Binding-site contacts:
Ligand atom C2 contacts residue ASN286 of chain 1.B at 2.5 Å.
Ligand atom C3 contacts residue ASN286 of chain 1.B at 3.8 Å.
Ligand atom C1 contacts residue ASN286 of chain 1.B at 1.4 Å.
Ligand atom C7 contacts residue ASN286 of chain 1.B at 3.6 Å.
Ligand atom C4 contacts residue ASN286 of chain 1.B at 4.2 Å.
Ligand atom C5 contacts residue ASN286 of chain 1.B at 3.7 Å.
Ligand atom O6 contacts residue ASN286 of chain 1.B at 4.3 Å.
Ligand atom O5 contacts residue ASN286 of chain 1.B at 2.4 Å (h-bond).
Ligand atom N2 contacts residue ASN286 of chain 1.B at 2.9 Å (h-bond).
Ligand atom O7 contacts residue ASN286 of chain 1.B at 3.9 Å.

A protein and the small-molecule ligand that binds it are described below.
Small molecule (SMILES): CC(=O)N[C@@H]1[C@@H](O)[C@H](O)[C@@H](CO)O[C@H]1O

Sequence of chain 1.B:
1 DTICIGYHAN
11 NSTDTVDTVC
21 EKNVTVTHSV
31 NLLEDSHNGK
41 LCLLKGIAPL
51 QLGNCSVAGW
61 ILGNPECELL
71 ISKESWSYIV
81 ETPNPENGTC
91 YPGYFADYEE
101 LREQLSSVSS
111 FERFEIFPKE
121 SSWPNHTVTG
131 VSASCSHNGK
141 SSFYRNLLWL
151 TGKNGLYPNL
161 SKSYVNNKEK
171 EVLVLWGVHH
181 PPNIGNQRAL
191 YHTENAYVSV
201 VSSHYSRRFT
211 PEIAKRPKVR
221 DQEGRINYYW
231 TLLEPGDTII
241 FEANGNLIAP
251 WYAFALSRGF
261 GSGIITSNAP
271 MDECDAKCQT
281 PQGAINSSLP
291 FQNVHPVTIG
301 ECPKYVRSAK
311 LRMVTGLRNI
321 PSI